Sequence of chain 1.A:
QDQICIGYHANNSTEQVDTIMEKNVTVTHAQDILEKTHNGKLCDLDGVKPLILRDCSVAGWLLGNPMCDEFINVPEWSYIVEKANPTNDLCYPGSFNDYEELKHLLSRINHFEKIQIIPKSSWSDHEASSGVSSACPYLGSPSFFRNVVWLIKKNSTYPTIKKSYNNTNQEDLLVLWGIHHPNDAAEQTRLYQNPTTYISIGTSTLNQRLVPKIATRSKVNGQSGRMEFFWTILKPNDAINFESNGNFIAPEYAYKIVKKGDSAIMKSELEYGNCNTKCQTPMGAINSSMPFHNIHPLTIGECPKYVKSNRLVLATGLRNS

Binding-site contacts:
Ligand atom N2 contacts residue ASP238 of chain 1.A at 4.2 Å.
Ligand atom O5 contacts residue ASN166 of chain 1.A at 2.4 Å (h-bond).
Ligand atom C8 contacts residue SER218 of chain 3.A at 3.4 Å.
Ligand atom C8 contacts residue ASN237 of chain 1.A at 3.5 Å.
Ligand atom C5 contacts residue ASN237 of chain 1.A at 4.2 Å.
Ligand atom C4 contacts residue ASN166 of chain 1.A at 4.1 Å.
Ligand atom C7 contacts residue ASN237 of chain 1.A at 3.6 Å.
Ligand atom C2 contacts residue ASN237 of chain 1.A at 3.5 Å.
Ligand atom N2 contacts residue ASN237 of chain 1.A at 2.7 Å (h-bond).
Ligand atom C5 contacts residue ASN166 of chain 1.A at 3.7 Å.
Ligand atom O7 contacts residue ASN166 of chain 1.A at 3.6 Å.
Ligand atom C8 contacts residue ASP238 of chain 1.A at 3.8 Å.
Ligand atom C3 contacts residue ASN166 of chain 1.A at 3.7 Å.
Ligand atom C8 contacts residue ALA239 of chain 1.A at 3.4 Å (hydrophobic).
Ligand atom C3 contacts residue ASN237 of chain 1.A at 3.6 Å.
Ligand atom C2 contacts residue ASN166 of chain 1.A at 2.3 Å.
Ligand atom C7 contacts residue ALA239 of chain 1.A at 3.7 Å (hydrophobic).
Ligand atom C1 contacts residue ASN166 of chain 1.A at 1.4 Å.
Ligand atom C1 contacts residue ASN237 of chain 1.A at 3.7 Å.
Ligand atom O7 contacts residue ALA239 of chain 1.A at 3.6 Å.
Ligand atom C7 contacts residue ASP238 of chain 1.A at 4.4 Å.
Ligand atom O5 contacts residue ASN237 of chain 1.A at 4.5 Å.
Ligand atom N2 contacts residue ALA239 of chain 1.A at 4.0 Å.
Ligand atom N2 contacts residue ASN166 of chain 1.A at 2.8 Å (h-bond).
Ligand atom O3 contacts residue ASN237 of chain 1.A at 4.3 Å.
Ligand atom C7 contacts residue ASN166 of chain 1.A at 3.5 Å.

The protein below binds the small molecule below.
Small molecule (SMILES): CC(=O)N[C@@H]1[C@@H](O)[C@H](O)[C@@H](CO)O[C@H]1O

Sequence of chain 3.A:
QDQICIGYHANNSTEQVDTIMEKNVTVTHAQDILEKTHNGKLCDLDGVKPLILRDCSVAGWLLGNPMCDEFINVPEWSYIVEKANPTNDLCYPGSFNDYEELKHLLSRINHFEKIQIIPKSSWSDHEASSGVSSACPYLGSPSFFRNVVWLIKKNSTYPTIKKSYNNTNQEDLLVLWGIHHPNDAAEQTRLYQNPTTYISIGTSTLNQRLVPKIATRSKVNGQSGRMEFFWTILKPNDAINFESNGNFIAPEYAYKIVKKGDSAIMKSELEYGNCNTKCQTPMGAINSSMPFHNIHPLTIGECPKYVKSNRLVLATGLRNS